Sequence of chain 1.A:
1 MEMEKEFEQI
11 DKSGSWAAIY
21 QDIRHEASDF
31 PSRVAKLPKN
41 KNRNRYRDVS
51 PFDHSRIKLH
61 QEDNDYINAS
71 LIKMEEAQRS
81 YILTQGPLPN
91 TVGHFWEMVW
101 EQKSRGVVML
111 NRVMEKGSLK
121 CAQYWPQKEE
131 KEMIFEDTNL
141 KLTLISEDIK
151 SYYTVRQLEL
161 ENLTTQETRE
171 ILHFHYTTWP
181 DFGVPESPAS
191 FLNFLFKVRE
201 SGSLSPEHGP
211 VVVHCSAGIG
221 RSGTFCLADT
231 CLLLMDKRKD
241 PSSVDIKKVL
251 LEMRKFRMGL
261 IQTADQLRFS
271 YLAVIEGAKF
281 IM

The small molecule below binds the protein below.
Small molecule (SMILES): CS(=O)(=O)NCc1ccc(Cl)cc1

Binding-site contacts:
Ligand atom C07 contacts residue ASP29 of chain 1.A at 3.6 Å.
Ligand atom C06 contacts residue PHE30 of chain 1.A at 4.3 Å (hydrophobic).
Ligand atom C13 contacts residue ASP29 of chain 1.A at 3.2 Å.
Ligand atom S02 contacts residue PRO31 of chain 1.A at 4.2 Å.
Ligand atom C12 contacts residue ASP29 of chain 1.A at 4.1 Å.
Ligand atom O03 contacts residue PRO31 of chain 1.A at 3.0 Å.
Ligand atom C01 contacts residue PHE30 of chain 1.A at 4.1 Å (hydrophobic).
Ligand atom C01 contacts residue ASP29 of chain 1.A at 4.0 Å.
Ligand atom C06 contacts residue ASP29 of chain 1.A at 3.0 Å.
Ligand atom C01 contacts residue PRO31 of chain 1.A at 4.3 Å (hydrophobic).
Ligand atom O03 contacts residue PHE30 of chain 1.A at 3.6 Å.
Ligand atom N05 contacts residue ASP29 of chain 1.A at 3.5 Å (salt-bridge).